A protein and the small-molecule ligand that binds it are described below.
Small molecule (SMILES): CC(=O)N[C@@H]1[C@@H](O)[C@H](O)[C@@H](CO)O[C@H]1O

Sequence of chain 1.B:
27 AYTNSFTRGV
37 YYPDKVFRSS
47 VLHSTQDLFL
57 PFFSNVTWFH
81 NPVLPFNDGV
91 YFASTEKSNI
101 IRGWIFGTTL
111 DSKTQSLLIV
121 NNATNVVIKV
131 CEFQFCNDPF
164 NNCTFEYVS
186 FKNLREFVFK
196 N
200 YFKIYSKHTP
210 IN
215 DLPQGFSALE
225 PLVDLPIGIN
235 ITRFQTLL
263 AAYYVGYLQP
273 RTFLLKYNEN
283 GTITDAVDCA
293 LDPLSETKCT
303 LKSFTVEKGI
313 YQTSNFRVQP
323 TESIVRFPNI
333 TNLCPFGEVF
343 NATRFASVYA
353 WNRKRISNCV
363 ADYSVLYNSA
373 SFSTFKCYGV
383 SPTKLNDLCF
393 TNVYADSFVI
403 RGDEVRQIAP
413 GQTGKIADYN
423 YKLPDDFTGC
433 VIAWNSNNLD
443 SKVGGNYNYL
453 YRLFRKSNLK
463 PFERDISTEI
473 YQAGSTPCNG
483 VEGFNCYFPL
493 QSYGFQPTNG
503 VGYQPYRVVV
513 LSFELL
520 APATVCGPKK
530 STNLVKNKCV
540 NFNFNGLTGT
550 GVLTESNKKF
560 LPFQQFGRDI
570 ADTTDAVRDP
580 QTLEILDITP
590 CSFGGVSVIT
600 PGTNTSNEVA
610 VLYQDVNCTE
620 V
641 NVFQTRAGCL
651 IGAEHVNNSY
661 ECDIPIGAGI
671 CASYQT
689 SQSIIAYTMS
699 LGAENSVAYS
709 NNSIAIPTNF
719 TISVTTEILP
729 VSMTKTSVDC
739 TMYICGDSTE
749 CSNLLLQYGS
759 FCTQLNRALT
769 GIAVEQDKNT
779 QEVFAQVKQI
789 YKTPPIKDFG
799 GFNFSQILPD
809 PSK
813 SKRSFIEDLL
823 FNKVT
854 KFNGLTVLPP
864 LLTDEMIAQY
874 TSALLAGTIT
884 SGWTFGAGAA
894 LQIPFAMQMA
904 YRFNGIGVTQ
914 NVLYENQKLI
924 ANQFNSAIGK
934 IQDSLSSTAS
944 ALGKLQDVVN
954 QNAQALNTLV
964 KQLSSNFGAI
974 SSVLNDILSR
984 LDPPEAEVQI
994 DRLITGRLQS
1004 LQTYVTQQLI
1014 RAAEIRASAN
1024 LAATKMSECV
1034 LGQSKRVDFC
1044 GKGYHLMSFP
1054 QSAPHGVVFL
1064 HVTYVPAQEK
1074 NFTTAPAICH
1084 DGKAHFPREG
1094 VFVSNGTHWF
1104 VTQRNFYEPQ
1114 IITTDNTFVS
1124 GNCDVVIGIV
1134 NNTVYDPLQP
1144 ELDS

Binding-site contacts:
Ligand atom N2 contacts residue ASN603 of chain 1.B at 2.8 Å (h-bond).
Ligand atom C3 contacts residue ASN603 of chain 1.B at 3.8 Å.
Ligand atom C5 contacts residue ASN603 of chain 1.B at 3.7 Å.
Ligand atom C4 contacts residue ASN603 of chain 1.B at 4.2 Å.
Ligand atom O5 contacts residue ASN603 of chain 1.B at 2.4 Å (h-bond).
Ligand atom C1 contacts residue ASN603 of chain 1.B at 1.4 Å.
Ligand atom O7 contacts residue ASN603 of chain 1.B at 3.1 Å (h-bond).
Ligand atom C2 contacts residue ASN603 of chain 1.B at 2.4 Å.
Ligand atom C7 contacts residue ASN603 of chain 1.B at 3.2 Å.
Ligand atom C8 contacts residue ASN603 of chain 1.B at 4.3 Å.